Sequence of chain 1.A:
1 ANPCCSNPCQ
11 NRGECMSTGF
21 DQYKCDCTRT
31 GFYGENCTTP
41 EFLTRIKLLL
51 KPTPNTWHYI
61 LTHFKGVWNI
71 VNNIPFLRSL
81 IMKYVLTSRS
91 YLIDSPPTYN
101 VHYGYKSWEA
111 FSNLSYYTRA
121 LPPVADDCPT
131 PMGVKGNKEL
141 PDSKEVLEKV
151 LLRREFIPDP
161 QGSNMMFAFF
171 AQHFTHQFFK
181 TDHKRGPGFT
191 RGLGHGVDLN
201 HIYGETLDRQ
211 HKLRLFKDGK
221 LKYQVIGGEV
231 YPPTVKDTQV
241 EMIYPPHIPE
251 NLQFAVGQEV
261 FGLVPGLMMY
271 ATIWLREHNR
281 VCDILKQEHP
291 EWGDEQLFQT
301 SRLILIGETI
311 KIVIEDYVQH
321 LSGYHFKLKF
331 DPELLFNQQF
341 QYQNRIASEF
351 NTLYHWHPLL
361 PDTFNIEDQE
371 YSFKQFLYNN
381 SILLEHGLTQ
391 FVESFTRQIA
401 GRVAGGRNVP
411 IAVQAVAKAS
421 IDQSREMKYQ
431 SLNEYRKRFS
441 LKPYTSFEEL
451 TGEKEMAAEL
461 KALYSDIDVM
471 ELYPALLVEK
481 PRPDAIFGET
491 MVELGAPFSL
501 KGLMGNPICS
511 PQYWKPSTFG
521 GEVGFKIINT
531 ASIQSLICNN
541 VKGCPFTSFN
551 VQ

A protein and the small-molecule ligand that binds it are described below.
Small molecule (SMILES): CC(=O)N[C@@H]1[C@@H](O)[C@H](O)[C@@H](CO)O[C@H]1O

Binding-site contacts:
Ligand atom O5 contacts residue ASN379 of chain 1.A at 2.4 Å (h-bond).
Ligand atom O6 contacts residue GLU385 of chain 1.A at 3.8 Å.
Ligand atom O6 contacts residue ILE382 of chain 1.A at 4.0 Å.
Ligand atom C5 contacts residue SER381 of chain 1.A at 4.5 Å.
Ligand atom C1 contacts residue ASN379 of chain 1.A at 1.4 Å.
Ligand atom C6 contacts residue TYR371 of chain 1.A at 3.7 Å (hydrophobic).
Ligand atom C1 contacts residue GLN375 of chain 1.A at 4.1 Å.
Ligand atom C7 contacts residue ASN379 of chain 1.A at 3.9 Å.
Ligand atom C6 contacts residue ILE382 of chain 1.A at 4.1 Å (hydrophobic).
Ligand atom N2 contacts residue ASN379 of chain 1.A at 2.9 Å (h-bond).
Ligand atom O7 contacts residue ASN379 of chain 1.A at 4.3 Å.
Ligand atom C4 contacts residue ASN379 of chain 1.A at 4.2 Å.
Ligand atom C2 contacts residue GLN375 of chain 1.A at 4.3 Å.
Ligand atom C1 contacts residue SER381 of chain 1.A at 3.8 Å.
Ligand atom C5 contacts residue ASN379 of chain 1.A at 3.6 Å.
Ligand atom O5 contacts residue ILE382 of chain 1.A at 3.2 Å.
Ligand atom O5 contacts residue TYR371 of chain 1.A at 4.4 Å.
Ligand atom C1 contacts residue ILE382 of chain 1.A at 3.9 Å (hydrophobic).
Ligand atom O5 contacts residue SER381 of chain 1.A at 4.1 Å.
Ligand atom O7 contacts residue GLN375 of chain 1.A at 4.1 Å.
Ligand atom C3 contacts residue ASN379 of chain 1.A at 3.8 Å.
Ligand atom C5 contacts residue ILE382 of chain 1.A at 4.2 Å (hydrophobic).
Ligand atom C2 contacts residue ASN379 of chain 1.A at 2.5 Å.
Ligand atom O6 contacts residue SER381 of chain 1.A at 4.0 Å.
Ligand atom O6 contacts residue TYR371 of chain 1.A at 4.0 Å.